Binding-site contacts:
Ligand atom C2 contacts residue TRP52 of chain 1.W at 3.4 Å (hydrophobic).
Ligand atom C34 contacts residue LEU50 of chain 1.W at 3.6 Å (hydrophobic).
Ligand atom C6 contacts residue TRP52 of chain 1.W at 3.6 Å (hydrophobic).
Ligand atom C19 contacts residue ALA53 of chain 1.W at 4.0 Å (hydrophobic).
Ligand atom O55 contacts residue TRP52 of chain 1.W at 2.9 Å.
Ligand atom C11 contacts residue TRP52 of chain 1.W at 3.9 Å (hydrophobic).
Ligand atom O6 contacts residue TRP52 of chain 1.W at 3.3 Å (h-bond).
Ligand atom C25 contacts residue PHE37 of chain 1.P at 4.0 Å (hydrophobic).
Ligand atom C25 contacts residue THR32 of chain 1.P at 3.9 Å.
Ligand atom C18 contacts residue MET33 of chain 1.P at 3.4 Å (hydrophobic).
Ligand atom C18 contacts residue CYS49 of chain 1.W at 3.5 Å (hydrophobic).
Ligand atom C10 contacts residue TRP52 of chain 1.W at 3.7 Å (hydrophobic).
Ligand atom O55 contacts residue PHE37 of chain 1.P at 4.1 Å.
Ligand atom O1 contacts residue TRP52 of chain 1.W at 3.5 Å (h-bond).
Ligand atom O61 contacts residue CYS49 of chain 1.W at 3.5 Å (h-bond).
Ligand atom O61 contacts residue TYR45 of chain 1.W at 3.7 Å.
Ligand atom C57 contacts residue TYR48 of chain 1.W at 3.7 Å (hydrophobic).
Ligand atom O16 contacts residue PHE37 of chain 1.P at 4.1 Å.
Ligand atom C57 contacts residue TYR45 of chain 1.W at 4.0 Å (hydrophobic).
Ligand atom O16 contacts residue CYS49 of chain 1.W at 3.5 Å.
Ligand atom C40 contacts residue SER29 of chain 1.P at 3.8 Å.
Ligand atom O61 contacts residue TYR48 of chain 1.W at 3.0 Å.
Ligand atom O16 contacts residue TRP52 of chain 1.W at 3.6 Å.
Ligand atom C22 contacts residue MET33 of chain 1.P at 4.0 Å (hydrophobic).
Ligand atom C6 contacts residue PHE37 of chain 1.P at 4.0 Å (hydrophobic).
Ligand atom C1 contacts residue TRP52 of chain 1.W at 2.5 Å (hydrophobic).
Ligand atom C22 contacts residue PHE37 of chain 1.P at 3.5 Å (hydrophobic).
Ligand atom O49 contacts residue PHE37 of chain 1.P at 3.0 Å.
Ligand atom C18 contacts residue PHE37 of chain 1.P at 3.6 Å (hydrophobic).
Ligand atom C40 contacts residue LEU110 of chain 1.N at 3.6 Å (hydrophobic).
Ligand atom C37 contacts residue SER29 of chain 1.P at 3.5 Å.
Ligand atom O49 contacts residue TRP52 of chain 1.W at 1.4 Å.
Ligand atom C40 contacts residue SER46 of chain 1.W at 3.4 Å.
Ligand atom C31 contacts residue LEU145 of chain 1.N at 3.9 Å (hydrophobic).
Ligand atom C34 contacts residue SER46 of chain 1.W at 3.7 Å.
Ligand atom C19 contacts residue CYS49 of chain 1.W at 3.7 Å (hydrophobic).
Ligand atom O5 contacts residue CYS49 of chain 1.W at 3.6 Å (h-bond).
Ligand atom C19 contacts residue PHE37 of chain 1.P at 3.4 Å (hydrophobic).
Ligand atom C3 contacts residue TRP52 of chain 1.W at 3.9 Å (hydrophobic).
Ligand atom C1 contacts residue PHE37 of chain 1.P at 4.1 Å (hydrophobic).

Sequence of chain 1.N:
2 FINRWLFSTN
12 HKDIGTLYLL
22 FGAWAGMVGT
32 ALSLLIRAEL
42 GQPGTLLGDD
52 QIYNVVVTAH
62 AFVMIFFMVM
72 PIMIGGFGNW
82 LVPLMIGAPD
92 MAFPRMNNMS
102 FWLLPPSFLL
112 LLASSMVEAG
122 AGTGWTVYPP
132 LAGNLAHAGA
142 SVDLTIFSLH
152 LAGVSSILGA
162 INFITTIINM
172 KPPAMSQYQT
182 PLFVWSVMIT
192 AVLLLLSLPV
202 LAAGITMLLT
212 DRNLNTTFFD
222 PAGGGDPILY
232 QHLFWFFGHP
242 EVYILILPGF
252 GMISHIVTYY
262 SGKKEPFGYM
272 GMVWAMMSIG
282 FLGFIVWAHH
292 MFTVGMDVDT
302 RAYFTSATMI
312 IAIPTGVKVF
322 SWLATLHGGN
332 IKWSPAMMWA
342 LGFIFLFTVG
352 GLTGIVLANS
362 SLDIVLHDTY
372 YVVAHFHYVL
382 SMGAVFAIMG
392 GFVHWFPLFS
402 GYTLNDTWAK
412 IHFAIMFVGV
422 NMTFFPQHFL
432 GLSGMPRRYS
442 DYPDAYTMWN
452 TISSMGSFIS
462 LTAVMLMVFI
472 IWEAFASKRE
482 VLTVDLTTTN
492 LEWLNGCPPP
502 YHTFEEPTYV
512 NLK

Sequence of chain 1.W:
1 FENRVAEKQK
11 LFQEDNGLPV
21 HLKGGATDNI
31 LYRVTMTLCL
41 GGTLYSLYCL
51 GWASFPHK

A small-molecule ligand and the protein it binds are described below.
Small molecule (SMILES): CCCCCCCCCCO[C@@H]1O[C@H](CO)[C@@H](O[C@H]2O[C@H](CO)[C@@H](O)[C@H](O)[C@H]2O)[C@H](O)[C@H]1O

Sequence of chain 1.P:
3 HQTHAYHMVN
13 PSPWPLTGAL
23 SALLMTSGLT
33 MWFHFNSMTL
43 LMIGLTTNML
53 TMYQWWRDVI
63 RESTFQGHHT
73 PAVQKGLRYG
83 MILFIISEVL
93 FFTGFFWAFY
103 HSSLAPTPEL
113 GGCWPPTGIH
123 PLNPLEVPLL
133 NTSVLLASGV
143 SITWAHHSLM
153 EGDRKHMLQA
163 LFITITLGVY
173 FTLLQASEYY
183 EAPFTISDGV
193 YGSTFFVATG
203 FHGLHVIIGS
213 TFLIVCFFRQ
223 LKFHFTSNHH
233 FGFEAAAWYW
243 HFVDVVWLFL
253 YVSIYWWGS